Binding-site contacts:
Ligand atom C09 contacts residue ILE52 of chain 1.L at 4.2 Å (hydrophobic).
Ligand atom C04 contacts residue ILE52 of chain 1.L at 3.8 Å (hydrophobic).
Ligand atom C06 contacts residue ARG60 of chain 1.L at 3.6 Å.
Ligand atom CL1 contacts residue ARG56 of chain 1.L at 4.3 Å.
Ligand atom C01 contacts residue ILE52 of chain 1.L at 4.5 Å (hydrophobic).
Ligand atom O01 contacts residue ARG51 of chain 1.L at 3.4 Å (salt-bridge).
Ligand atom O09 contacts residue ARG56 of chain 1.L at 4.2 Å.
Ligand atom C07 contacts residue ILE52 of chain 1.L at 4.0 Å (hydrophobic).
Ligand atom CL1 contacts residue SER55 of chain 1.L at 2.7 Å.
Ligand atom C08 contacts residue ARG60 of chain 1.L at 4.3 Å.
Ligand atom CL1 contacts residue ILE52 of chain 1.L at 4.3 Å.
Ligand atom C08 contacts residue ARG56 of chain 1.L at 3.5 Å.
Ligand atom C03 contacts residue ILE52 of chain 1.L at 4.3 Å (hydrophobic).
Ligand atom C06 contacts residue ILE52 of chain 1.L at 4.1 Å (hydrophobic).
Ligand atom C02 contacts residue ILE52 of chain 1.L at 4.5 Å (hydrophobic).
Ligand atom C01 contacts residue ARG60 of chain 1.L at 3.6 Å.
Ligand atom O09 contacts residue ILE52 of chain 1.L at 3.7 Å.
Ligand atom C01 contacts residue ARG51 of chain 1.L at 4.4 Å.
Ligand atom C06 contacts residue SER55 of chain 1.L at 4.4 Å.
Ligand atom O01 contacts residue ARG60 of chain 1.L at 3.8 Å.
Ligand atom C05 contacts residue ARG60 of chain 1.L at 4.1 Å.
Ligand atom C05 contacts residue ILE52 of chain 1.L at 3.6 Å (hydrophobic).
Ligand atom C02 contacts residue ARG60 of chain 1.L at 4.2 Å.
Ligand atom C08 contacts residue ILE52 of chain 1.L at 3.7 Å (hydrophobic).
Ligand atom CL1 contacts residue ARG60 of chain 1.L at 3.8 Å.
Ligand atom O12 contacts residue ARG56 of chain 1.L at 4.0 Å.

This protein binds this small molecule.
Small molecule (SMILES): COC[C@H]1O[C@@H](O[C@@H]2OC[C@@H]3O[C@]4(O[C@H]3[C@H]2OC(=O)C(C)C)O[C@H](C)[C@@](O)(C(C)=O)[C@@H]2OCO[C@H]24)[C@@H](OC)[C@@H](O)[C@@H]1O[C@@H]1O[C@H](C)[C@H](OC)[C@H](O[C@H]2C[C@@]3(C)O[C@@]4(C[C@@H](O)[C@H](O[C@H]5C[C@@H](O)[C@H](OC(=O)c6c(C)c(Cl)c(O)c(Cl)c6OC)[C@@H](C)O5)[C@@H](C)O4)O[C@@H]3[C@@H](C)O2)[C@H]1O

Sequence of chain 1.L:
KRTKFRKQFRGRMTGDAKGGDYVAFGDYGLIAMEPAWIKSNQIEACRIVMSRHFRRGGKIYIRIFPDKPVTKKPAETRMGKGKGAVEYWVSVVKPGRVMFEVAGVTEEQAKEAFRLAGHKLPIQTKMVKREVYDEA